A protein and the small-molecule ligand that binds it are described below.
Small molecule (SMILES): C[C@H](N)C(=O)N[C@@H](COP(=O)(O)O)C(=O)N[C@@H](CCC(N)=O)C(=O)O

Sequence of chain 2.A:
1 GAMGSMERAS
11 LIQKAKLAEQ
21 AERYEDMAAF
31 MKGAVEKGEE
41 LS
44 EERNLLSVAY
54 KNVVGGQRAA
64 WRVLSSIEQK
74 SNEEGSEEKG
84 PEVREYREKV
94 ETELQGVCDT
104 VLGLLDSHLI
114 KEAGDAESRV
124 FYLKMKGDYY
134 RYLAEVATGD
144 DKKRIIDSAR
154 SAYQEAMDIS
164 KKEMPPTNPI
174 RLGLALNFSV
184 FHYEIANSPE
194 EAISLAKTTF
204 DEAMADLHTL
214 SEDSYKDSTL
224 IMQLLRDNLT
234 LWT

Binding-site contacts:
Ligand atom CB contacts residue ASN231 of chain 2.A at 3.5 Å.
Ligand atom C contacts residue LEU179 of chain 2.A at 3.8 Å (hydrophobic).
Ligand atom O contacts residue ASN180 of chain 2.A at 2.9 Å (h-bond).
Ligand atom OE1 contacts residue FSC1 of chain 2.C at 3.2 Å.
Ligand atom O3P contacts residue ARG134 of chain 2.A at 2.9 Å (salt-bridge).
Ligand atom CA contacts residue ASN180 of chain 2.A at 3.3 Å.
Ligand atom C contacts residue LYS127 of chain 2.A at 3.5 Å.
Ligand atom N contacts residue ASN231 of chain 2.A at 3.2 Å (h-bond).
Ligand atom O2P contacts residue ARG134 of chain 2.A at 2.8 Å (salt-bridge).
Ligand atom O contacts residue ASN231 of chain 2.A at 3.0 Å (h-bond).
Ligand atom CA contacts residue ASN231 of chain 2.A at 3.9 Å.
Ligand atom CA contacts residue ASN180 of chain 2.A at 3.7 Å.
Ligand atom NE2 contacts residue LEU223 of chain 2.A at 3.9 Å.
Ligand atom OXT contacts residue GLY176 of chain 2.A at 3.7 Å.
Ligand atom P contacts residue TYR135 of chain 2.A at 3.8 Å.
Ligand atom P contacts residue ARG61 of chain 2.A at 3.6 Å.
Ligand atom OE1 contacts residue LYS54 of chain 2.A at 3.7 Å.
Ligand atom O contacts residue LEU179 of chain 2.A at 3.8 Å.
Ligand atom N contacts residue ASN180 of chain 2.A at 2.7 Å (h-bond).
Ligand atom CA contacts residue LEU179 of chain 2.A at 4.0 Å (hydrophobic).
Ligand atom CB contacts residue LEU227 of chain 2.A at 4.0 Å (hydrophobic).
Ligand atom O2P contacts residue ARG61 of chain 2.A at 2.9 Å (salt-bridge).
Ligand atom N contacts residue LEU179 of chain 2.A at 3.6 Å.
Ligand atom O contacts residue LYS127 of chain 2.A at 2.8 Å (salt-bridge).
Ligand atom CB contacts residue ARG134 of chain 2.A at 4.0 Å.
Ligand atom OXT contacts residue FSC1 of chain 2.C at 3.5 Å.
Ligand atom NE2 contacts residue FSC1 of chain 2.C at 3.9 Å.
Ligand atom O1P contacts residue ARG61 of chain 2.A at 2.8 Å (salt-bridge).
Ligand atom OXT contacts residue LYS127 of chain 2.A at 3.3 Å (salt-bridge).
Ligand atom C contacts residue ASN231 of chain 2.A at 4.0 Å.
Ligand atom O3P contacts residue TYR135 of chain 2.A at 2.5 Å (h-bond).
Ligand atom CG contacts residue FSC1 of chain 2.C at 4.0 Å.
Ligand atom CB contacts residue LEU179 of chain 2.A at 3.6 Å (hydrophobic).
Ligand atom CD contacts residue FSC1 of chain 2.C at 3.5 Å.
Ligand atom C contacts residue ASN180 of chain 2.A at 3.5 Å.
Ligand atom O1P contacts residue TYR135 of chain 2.A at 4.0 Å.
Ligand atom C contacts residue ASN180 of chain 2.A at 3.5 Å.
Ligand atom P contacts residue ARG134 of chain 2.A at 3.8 Å.
Ligand atom CB contacts residue ASN180 of chain 2.A at 3.4 Å.
Ligand atom O contacts residue VAL183 of chain 2.A at 3.4 Å.